Binding-site contacts:
Ligand atom C4 contacts residue GLU284 of chain 1.D at 3.3 Å.
Ligand atom C6 contacts residue GLU284 of chain 1.D at 3.2 Å.
Ligand atom O2 contacts residue GLU284 of chain 1.D at 2.6 Å (salt-bridge).
Ligand atom O6 contacts residue HIS138 of chain 1.D at 3.6 Å.
Ligand atom O3 contacts residue GLN270 of chain 1.D at 3.3 Å (h-bond).
Ligand atom C3 contacts residue ALA271 of chain 1.D at 4.2 Å (hydrophobic).
Ligand atom C5 contacts residue GLN270 of chain 1.D at 3.7 Å.
Ligand atom O1 contacts residue ALA271 of chain 1.D at 3.8 Å.
Ligand atom C2 contacts residue ALA271 of chain 1.D at 4.5 Å (hydrophobic).
Ligand atom O5 contacts residue GLU284 of chain 1.D at 3.0 Å (salt-bridge).
Ligand atom C3 contacts residue GLN270 of chain 1.D at 4.0 Å.
Ligand atom O5 contacts residue PRO285 of chain 1.D at 4.2 Å.
Ligand atom O4 contacts residue GLU284 of chain 1.D at 4.3 Å.
Ligand atom C2 contacts residue GLU284 of chain 1.D at 3.7 Å.
Ligand atom O6 contacts residue GLU284 of chain 1.D at 4.1 Å.
Ligand atom C3 contacts residue GLU284 of chain 1.D at 3.8 Å.
Ligand atom C6 contacts residue HIS138 of chain 1.D at 4.3 Å.
Ligand atom O5 contacts residue HIS138 of chain 1.D at 2.9 Å (h-bond).
Ligand atom C5 contacts residue GLU284 of chain 1.D at 3.5 Å.
Ligand atom C5 contacts residue HIS138 of chain 1.D at 3.7 Å.
Ligand atom O3 contacts residue ALA271 of chain 1.D at 3.6 Å.
Ligand atom O5 contacts residue GLN270 of chain 1.D at 3.7 Å.

Sequence of chain 1.D:
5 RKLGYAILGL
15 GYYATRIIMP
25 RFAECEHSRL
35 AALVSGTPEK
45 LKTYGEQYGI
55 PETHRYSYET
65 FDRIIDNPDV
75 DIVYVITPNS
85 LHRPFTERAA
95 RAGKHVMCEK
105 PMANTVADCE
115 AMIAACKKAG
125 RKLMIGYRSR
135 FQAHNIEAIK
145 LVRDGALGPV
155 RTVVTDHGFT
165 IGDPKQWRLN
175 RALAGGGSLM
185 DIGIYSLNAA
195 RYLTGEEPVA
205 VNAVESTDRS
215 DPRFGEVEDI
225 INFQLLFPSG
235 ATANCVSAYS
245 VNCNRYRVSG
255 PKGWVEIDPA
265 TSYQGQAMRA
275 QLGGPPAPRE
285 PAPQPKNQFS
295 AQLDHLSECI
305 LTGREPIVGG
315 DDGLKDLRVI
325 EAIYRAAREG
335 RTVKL

The small molecule below binds the protein below.
Small molecule (SMILES): OC[C@@H](O)[C@@H](O)[C@H](O)[C@@H](O)CO